The small molecule below binds the protein below.
Small molecule (SMILES): CC(=O)N[C@H]1[C@H](O[C@H]2[C@H](O)[C@@H](NC(C)=O)CO[C@@H]2CO)O[C@H](CO)[C@@H](O)[C@@H]1O

Binding-site contacts:
Ligand atom N2 contacts residue ASP288 of chain 1.A at 3.3 Å (salt-bridge).
Ligand atom O5 contacts residue ASN116 of chain 1.A at 2.3 Å (h-bond).
Ligand atom O7 contacts residue VAL102 of chain 1.A at 4.2 Å.
Ligand atom C8 contacts residue ASN116 of chain 1.A at 4.3 Å.
Ligand atom O5 contacts residue TYR133 of chain 1.A at 4.1 Å.
Ligand atom C2 contacts residue ASP288 of chain 1.A at 4.4 Å.
Ligand atom C7 contacts residue ASP288 of chain 1.A at 3.8 Å.
Ligand atom O3 contacts residue TYR133 of chain 1.A at 4.4 Å.
Ligand atom C3 contacts residue TYR133 of chain 1.A at 3.7 Å (hydrophobic).
Ligand atom C4 contacts residue TYR133 of chain 1.A at 4.4 Å (hydrophobic).
Ligand atom O7 contacts residue ASN104 of chain 1.A at 4.0 Å.
Ligand atom C4 contacts residue ASN116 of chain 1.A at 4.2 Å.
Ligand atom C1 contacts residue TYR133 of chain 1.A at 3.6 Å (hydrophobic).
Ligand atom N2 contacts residue TYR133 of chain 1.A at 3.8 Å.
Ligand atom C8 contacts residue LEU135 of chain 1.A at 4.3 Å (hydrophobic).
Ligand atom C2 contacts residue TYR133 of chain 1.A at 3.9 Å (hydrophobic).
Ligand atom C5 contacts residue ASN116 of chain 1.A at 3.6 Å.
Ligand atom C7 contacts residue ASN116 of chain 1.A at 3.1 Å.
Ligand atom C1 contacts residue ASN116 of chain 1.A at 1.4 Å.
Ligand atom N2 contacts residue ASN116 of chain 1.A at 2.9 Å (h-bond).
Ligand atom C7 contacts residue ASN104 of chain 1.A at 4.4 Å.
Ligand atom O3 contacts residue ASP288 of chain 1.A at 4.2 Å.
Ligand atom C2 contacts residue ASN116 of chain 1.A at 2.5 Å.
Ligand atom C3 contacts residue ASP288 of chain 1.A at 4.3 Å.
Ligand atom O4 contacts residue TYR133 of chain 1.A at 4.4 Å.
Ligand atom C3 contacts residue ASN116 of chain 1.A at 3.8 Å.
Ligand atom O7 contacts residue TYR133 of chain 1.A at 4.3 Å.
Ligand atom C5 contacts residue TYR133 of chain 1.A at 3.9 Å (hydrophobic).
Ligand atom O7 contacts residue ASN116 of chain 1.A at 3.0 Å (h-bond).
Ligand atom C8 contacts residue ASN104 of chain 1.A at 3.5 Å.
Ligand atom C8 contacts residue ASP288 of chain 1.A at 3.3 Å.

Sequence of chain 1.A:
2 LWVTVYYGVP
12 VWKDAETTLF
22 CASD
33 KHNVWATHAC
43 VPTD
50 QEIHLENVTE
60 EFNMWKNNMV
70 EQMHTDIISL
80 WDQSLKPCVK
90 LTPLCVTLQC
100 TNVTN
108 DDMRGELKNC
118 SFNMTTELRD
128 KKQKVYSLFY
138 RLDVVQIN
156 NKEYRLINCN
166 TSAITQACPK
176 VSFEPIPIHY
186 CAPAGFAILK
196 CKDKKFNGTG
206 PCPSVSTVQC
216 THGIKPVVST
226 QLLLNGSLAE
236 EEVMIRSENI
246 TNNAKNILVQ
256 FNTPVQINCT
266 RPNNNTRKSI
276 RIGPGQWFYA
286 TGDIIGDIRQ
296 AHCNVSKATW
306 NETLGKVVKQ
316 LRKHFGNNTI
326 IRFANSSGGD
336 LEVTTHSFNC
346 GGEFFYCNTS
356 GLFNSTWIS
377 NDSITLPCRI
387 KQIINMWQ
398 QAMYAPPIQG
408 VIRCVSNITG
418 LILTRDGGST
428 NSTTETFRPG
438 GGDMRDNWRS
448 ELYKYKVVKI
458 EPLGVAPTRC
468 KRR